Binding-site contacts:
Ligand atom C4 contacts residue ASN1070 of chain 1.B at 4.2 Å.
Ligand atom C8 contacts residue ASN1070 of chain 1.B at 4.2 Å.
Ligand atom C7 contacts residue ASN1070 of chain 1.B at 3.7 Å.
Ligand atom C2 contacts residue ASN1070 of chain 1.B at 2.5 Å.
Ligand atom O5 contacts residue ASN1070 of chain 1.B at 2.3 Å (h-bond).
Ligand atom O7 contacts residue SER700 of chain 1.B at 4.3 Å.
Ligand atom N2 contacts residue ASN1070 of chain 1.B at 3.0 Å (h-bond).
Ligand atom C5 contacts residue ASN1070 of chain 1.B at 3.6 Å.
Ligand atom O7 contacts residue ASN1070 of chain 1.B at 4.0 Å.
Ligand atom C6 contacts residue ALA702 of chain 1.B at 4.4 Å (hydrophobic).
Ligand atom C7 contacts residue ALA702 of chain 1.B at 4.0 Å (hydrophobic).
Ligand atom C8 contacts residue ALA702 of chain 1.B at 4.4 Å (hydrophobic).
Ligand atom C1 contacts residue GLN891 of chain 1.C at 4.0 Å.
Ligand atom C3 contacts residue ASN1070 of chain 1.B at 3.8 Å.
Ligand atom C4 contacts residue ALA702 of chain 1.B at 4.2 Å (hydrophobic).
Ligand atom O4 contacts residue ALA702 of chain 1.B at 3.8 Å.
Ligand atom C8 contacts residue GLU1068 of chain 1.B at 3.5 Å.
Ligand atom C5 contacts residue ALA702 of chain 1.B at 3.8 Å (hydrophobic).
Ligand atom C3 contacts residue ALA702 of chain 1.B at 4.5 Å (hydrophobic).
Ligand atom C8 contacts residue LYS1069 of chain 1.B at 4.4 Å.
Ligand atom O6 contacts residue ASN1070 of chain 1.B at 4.4 Å.
Ligand atom O7 contacts residue ALA702 of chain 1.B at 3.8 Å.
Ligand atom C1 contacts residue ASN1070 of chain 1.B at 1.4 Å.

Sequence of chain 1.B:
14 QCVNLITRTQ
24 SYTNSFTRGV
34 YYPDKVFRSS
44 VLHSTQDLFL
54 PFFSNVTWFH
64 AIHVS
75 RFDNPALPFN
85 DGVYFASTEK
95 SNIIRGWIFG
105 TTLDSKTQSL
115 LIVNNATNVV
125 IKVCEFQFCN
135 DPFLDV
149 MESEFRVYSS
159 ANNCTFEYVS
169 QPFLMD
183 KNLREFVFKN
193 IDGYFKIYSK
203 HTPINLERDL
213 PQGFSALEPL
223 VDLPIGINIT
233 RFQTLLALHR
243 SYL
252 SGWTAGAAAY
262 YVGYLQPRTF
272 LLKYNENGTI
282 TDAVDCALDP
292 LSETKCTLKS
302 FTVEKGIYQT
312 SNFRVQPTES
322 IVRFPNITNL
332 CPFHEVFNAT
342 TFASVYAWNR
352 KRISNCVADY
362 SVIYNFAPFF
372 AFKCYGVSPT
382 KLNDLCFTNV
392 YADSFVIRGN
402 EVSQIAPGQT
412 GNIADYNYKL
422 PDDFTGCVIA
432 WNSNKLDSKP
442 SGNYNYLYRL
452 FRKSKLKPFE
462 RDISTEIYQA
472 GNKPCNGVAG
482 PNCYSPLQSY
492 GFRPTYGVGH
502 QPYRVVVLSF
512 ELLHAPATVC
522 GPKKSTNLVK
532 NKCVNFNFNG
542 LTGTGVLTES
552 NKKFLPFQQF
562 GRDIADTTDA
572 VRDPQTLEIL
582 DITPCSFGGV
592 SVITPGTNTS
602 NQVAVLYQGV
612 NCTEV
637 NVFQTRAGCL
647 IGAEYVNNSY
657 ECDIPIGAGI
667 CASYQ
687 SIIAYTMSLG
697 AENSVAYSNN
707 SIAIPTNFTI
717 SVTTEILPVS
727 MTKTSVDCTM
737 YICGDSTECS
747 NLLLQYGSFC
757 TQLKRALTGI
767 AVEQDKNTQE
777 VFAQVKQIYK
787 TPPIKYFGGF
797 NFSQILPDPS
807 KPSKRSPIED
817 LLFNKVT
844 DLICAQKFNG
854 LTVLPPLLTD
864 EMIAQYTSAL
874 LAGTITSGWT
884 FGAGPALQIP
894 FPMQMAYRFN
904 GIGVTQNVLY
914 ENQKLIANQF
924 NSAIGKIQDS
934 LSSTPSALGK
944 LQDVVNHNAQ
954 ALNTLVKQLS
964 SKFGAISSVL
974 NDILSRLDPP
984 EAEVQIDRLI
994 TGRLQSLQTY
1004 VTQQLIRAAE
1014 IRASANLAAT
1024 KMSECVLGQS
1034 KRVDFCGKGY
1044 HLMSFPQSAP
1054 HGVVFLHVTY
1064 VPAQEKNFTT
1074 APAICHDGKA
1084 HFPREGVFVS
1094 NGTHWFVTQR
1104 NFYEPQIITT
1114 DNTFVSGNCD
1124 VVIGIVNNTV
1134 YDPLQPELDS

Sequence of chain 1.C:
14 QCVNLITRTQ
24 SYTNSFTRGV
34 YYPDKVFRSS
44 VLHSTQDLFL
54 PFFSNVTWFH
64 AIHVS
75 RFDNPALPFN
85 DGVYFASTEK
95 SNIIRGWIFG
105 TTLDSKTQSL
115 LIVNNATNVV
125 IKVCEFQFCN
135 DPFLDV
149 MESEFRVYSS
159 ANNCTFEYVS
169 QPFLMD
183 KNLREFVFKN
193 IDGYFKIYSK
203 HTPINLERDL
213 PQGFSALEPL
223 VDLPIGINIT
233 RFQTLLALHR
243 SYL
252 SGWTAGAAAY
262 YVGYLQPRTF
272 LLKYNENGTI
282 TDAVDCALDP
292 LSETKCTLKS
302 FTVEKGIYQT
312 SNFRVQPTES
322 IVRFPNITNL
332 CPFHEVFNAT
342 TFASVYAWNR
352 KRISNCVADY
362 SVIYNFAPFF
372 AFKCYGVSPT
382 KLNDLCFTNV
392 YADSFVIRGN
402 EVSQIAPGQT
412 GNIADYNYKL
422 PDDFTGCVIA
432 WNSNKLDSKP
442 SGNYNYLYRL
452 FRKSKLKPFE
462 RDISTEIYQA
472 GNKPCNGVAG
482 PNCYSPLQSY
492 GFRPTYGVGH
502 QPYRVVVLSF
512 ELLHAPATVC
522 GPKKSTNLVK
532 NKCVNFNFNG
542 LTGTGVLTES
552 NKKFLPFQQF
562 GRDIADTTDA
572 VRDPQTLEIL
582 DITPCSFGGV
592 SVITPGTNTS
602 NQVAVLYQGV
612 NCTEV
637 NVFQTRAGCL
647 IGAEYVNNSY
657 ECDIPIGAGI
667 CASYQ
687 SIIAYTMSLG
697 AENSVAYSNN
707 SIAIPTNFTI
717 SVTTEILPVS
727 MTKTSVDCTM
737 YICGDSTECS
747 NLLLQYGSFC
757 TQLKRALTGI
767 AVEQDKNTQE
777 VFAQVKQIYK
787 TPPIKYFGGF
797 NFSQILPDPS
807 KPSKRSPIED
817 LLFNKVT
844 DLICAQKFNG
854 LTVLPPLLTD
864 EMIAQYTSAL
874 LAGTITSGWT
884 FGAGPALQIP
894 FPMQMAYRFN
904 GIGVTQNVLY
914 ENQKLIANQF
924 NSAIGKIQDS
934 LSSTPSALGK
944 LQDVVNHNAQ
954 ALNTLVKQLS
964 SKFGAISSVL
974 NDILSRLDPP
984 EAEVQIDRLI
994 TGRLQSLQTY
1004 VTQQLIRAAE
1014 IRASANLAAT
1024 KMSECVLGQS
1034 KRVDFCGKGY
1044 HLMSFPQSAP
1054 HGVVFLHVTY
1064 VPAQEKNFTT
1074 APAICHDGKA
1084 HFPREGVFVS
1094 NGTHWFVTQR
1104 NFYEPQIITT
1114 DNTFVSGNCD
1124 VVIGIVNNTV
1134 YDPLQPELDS

A small-molecule ligand and the protein it binds are described below.
Small molecule (SMILES): CC(=O)N[C@H]1[C@H](O[C@H]2[C@H](O)[C@@H](NC(C)=O)CO[C@@H]2CO)O[C@H](CO)[C@@H](O)[C@@H]1O